Binding-site contacts:
Ligand atom C4 contacts residue ASN269 of chain 1.C at 4.3 Å.
Ligand atom C1 contacts residue ASN269 of chain 1.C at 1.4 Å.
Ligand atom C5 contacts residue ASN269 of chain 1.C at 3.7 Å.
Ligand atom C2 contacts residue ASN267 of chain 1.C at 4.3 Å.
Ligand atom O7 contacts residue ASN267 of chain 1.C at 2.9 Å (h-bond).
Ligand atom N2 contacts residue ASN267 of chain 1.C at 3.9 Å.
Ligand atom C8 contacts residue ASN267 of chain 1.C at 3.9 Å.
Ligand atom O5 contacts residue ASN269 of chain 1.C at 2.4 Å (h-bond).
Ligand atom C3 contacts residue ASN269 of chain 1.C at 3.8 Å.
Ligand atom C7 contacts residue ASN267 of chain 1.C at 3.3 Å.
Ligand atom N2 contacts residue ASN269 of chain 1.C at 2.9 Å (h-bond).
Ligand atom C7 contacts residue ASN269 of chain 1.C at 4.1 Å.
Ligand atom C2 contacts residue ASN269 of chain 1.C at 2.6 Å.

This small molecule binds to this protein.
Small molecule (SMILES): CC(=O)N[C@@H]1[C@@H](O)[C@H](O)[C@@H](CO)O[C@H]1O

Sequence of chain 1.C:
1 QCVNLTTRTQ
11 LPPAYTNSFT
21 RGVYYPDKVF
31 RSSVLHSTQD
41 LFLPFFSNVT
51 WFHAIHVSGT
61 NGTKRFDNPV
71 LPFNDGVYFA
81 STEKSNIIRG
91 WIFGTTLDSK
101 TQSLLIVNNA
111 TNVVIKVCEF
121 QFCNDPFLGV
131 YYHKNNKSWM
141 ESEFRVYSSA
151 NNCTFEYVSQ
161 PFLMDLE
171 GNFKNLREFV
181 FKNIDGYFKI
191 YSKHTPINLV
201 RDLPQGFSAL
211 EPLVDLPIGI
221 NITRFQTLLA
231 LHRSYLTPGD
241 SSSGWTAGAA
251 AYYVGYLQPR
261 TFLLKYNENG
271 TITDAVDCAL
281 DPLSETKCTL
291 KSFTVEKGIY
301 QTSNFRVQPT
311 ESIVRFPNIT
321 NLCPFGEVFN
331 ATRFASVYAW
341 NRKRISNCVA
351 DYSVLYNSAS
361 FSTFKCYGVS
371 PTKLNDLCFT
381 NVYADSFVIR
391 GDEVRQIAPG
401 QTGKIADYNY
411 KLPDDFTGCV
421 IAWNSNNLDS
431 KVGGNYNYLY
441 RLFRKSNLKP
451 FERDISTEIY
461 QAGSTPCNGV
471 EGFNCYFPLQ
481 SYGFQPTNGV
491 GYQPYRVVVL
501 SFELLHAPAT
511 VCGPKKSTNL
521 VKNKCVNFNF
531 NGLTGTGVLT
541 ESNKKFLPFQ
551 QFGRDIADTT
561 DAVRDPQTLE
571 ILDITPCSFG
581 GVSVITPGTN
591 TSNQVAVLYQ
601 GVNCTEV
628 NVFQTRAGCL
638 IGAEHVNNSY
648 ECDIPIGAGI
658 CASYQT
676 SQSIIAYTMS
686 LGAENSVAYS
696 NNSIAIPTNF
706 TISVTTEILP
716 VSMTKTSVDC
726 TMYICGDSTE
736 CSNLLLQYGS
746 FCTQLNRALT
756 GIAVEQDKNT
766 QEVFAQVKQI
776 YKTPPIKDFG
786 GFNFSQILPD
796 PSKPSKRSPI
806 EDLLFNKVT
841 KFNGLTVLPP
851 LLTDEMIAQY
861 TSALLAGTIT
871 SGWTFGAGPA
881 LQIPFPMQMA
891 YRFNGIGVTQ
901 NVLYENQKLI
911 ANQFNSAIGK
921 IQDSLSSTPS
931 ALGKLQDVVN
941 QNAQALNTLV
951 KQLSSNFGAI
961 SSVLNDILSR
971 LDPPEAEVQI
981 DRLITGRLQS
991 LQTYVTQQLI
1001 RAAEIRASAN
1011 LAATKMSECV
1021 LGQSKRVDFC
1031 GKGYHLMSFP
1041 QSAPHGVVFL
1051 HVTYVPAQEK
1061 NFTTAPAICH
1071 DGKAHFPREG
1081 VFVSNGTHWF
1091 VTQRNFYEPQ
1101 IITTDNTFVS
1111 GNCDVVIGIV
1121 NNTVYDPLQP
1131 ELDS